Sequence of chain 3.A:
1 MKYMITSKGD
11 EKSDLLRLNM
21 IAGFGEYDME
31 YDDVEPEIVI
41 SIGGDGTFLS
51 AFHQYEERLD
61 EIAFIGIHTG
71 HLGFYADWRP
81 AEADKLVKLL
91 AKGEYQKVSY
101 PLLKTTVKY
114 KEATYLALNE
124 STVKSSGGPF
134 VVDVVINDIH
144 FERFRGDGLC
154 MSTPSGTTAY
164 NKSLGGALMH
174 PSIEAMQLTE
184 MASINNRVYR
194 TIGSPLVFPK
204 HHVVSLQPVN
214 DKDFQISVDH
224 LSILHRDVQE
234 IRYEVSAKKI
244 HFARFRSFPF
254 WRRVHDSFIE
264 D

The small molecule below binds the protein below.
Small molecule (SMILES): [N-]=[N+]=NC[C@H]1O[C@@H](n2cnc3c(N)ncnc32)[C@H](O)[C@@H]1O

Binding-site contacts:
Ligand atom C6 contacts residue ALA162 of chain 2.A at 3.7 Å (hydrophobic).
Ligand atom C8 contacts residue ZAS1 of chain 2.C at 3.6 Å.
Ligand atom C6 contacts residue PHE74 of chain 2.A at 3.9 Å (hydrophobic).
Ligand atom N6 contacts residue TYR75 of chain 2.A at 3.5 Å.
Ligand atom N3 contacts residue PHE74 of chain 2.A at 3.9 Å.
Ligand atom C1' contacts residue ASP45 of chain 2.A at 3.8 Å.
Ligand atom N6 contacts residue THR161 of chain 2.A at 3.6 Å (h-bond).
Ligand atom C4 contacts residue ASP45 of chain 2.A at 3.5 Å.
Ligand atom N7 contacts residue ASP45 of chain 2.A at 3.8 Å.
Ligand atom C5 contacts residue ASP45 of chain 2.A at 3.8 Å.
Ligand atom O3' contacts residue TYR192 of chain 3.A at 3.7 Å.
Ligand atom N6 contacts residue ASN122 of chain 2.A at 3.2 Å (h-bond).
Ligand atom N51 contacts residue ZAS1 of chain 2.C at 3.4 Å (h-bond).
Ligand atom O3' contacts residue ASN189 of chain 3.A at 3.7 Å.
Ligand atom N1 contacts residue THR161 of chain 2.A at 2.8 Å (h-bond).
Ligand atom C8 contacts residue ASP45 of chain 2.A at 3.5 Å.
Ligand atom C6 contacts residue THR161 of chain 2.A at 3.6 Å.
Ligand atom N9 contacts residue ASP45 of chain 2.A at 3.4 Å (salt-bridge).
Ligand atom C1' contacts residue LEU72 of chain 2.A at 4.0 Å (hydrophobic).
Ligand atom N6 contacts residue SER158 of chain 2.A at 3.1 Å (h-bond).
Ligand atom O2' contacts residue LEU72 of chain 2.A at 3.7 Å.
Ligand atom O2' contacts residue ASP45 of chain 2.A at 2.7 Å (salt-bridge).
Ligand atom C2 contacts residue PHE74 of chain 2.A at 3.6 Å (hydrophobic).
Ligand atom N6 contacts residue PHE74 of chain 2.A at 3.8 Å.
Ligand atom N1 contacts residue ALA162 of chain 2.A at 3.8 Å.
Ligand atom N3 contacts residue THR161 of chain 2.A at 3.9 Å.
Ligand atom N53 contacts residue ZAS1 of chain 2.C at 3.0 Å.
Ligand atom C8 contacts residue ASN122 of chain 2.A at 3.9 Å.
Ligand atom N52 contacts residue ILE187 of chain 3.A at 3.3 Å.
Ligand atom N3 contacts residue LEU72 of chain 2.A at 3.7 Å.
Ligand atom N53 contacts residue ILE187 of chain 3.A at 3.0 Å.
Ligand atom N52 contacts residue ZAS1 of chain 2.C at 3.3 Å (h-bond).
Ligand atom N7 contacts residue ALA162 of chain 2.A at 3.9 Å.
Ligand atom N1 contacts residue PHE74 of chain 2.A at 3.3 Å.
Ligand atom N7 contacts residue ASN122 of chain 2.A at 3.1 Å (h-bond).
Ligand atom C2' contacts residue ASP45 of chain 2.A at 3.6 Å.
Ligand atom C2 contacts residue THR161 of chain 2.A at 3.3 Å.
Ligand atom C2' contacts residue ZAS1 of chain 2.C at 3.7 Å.
Ligand atom O3' contacts residue LEU72 of chain 2.A at 3.5 Å.
Ligand atom C5 contacts residue ALA162 of chain 2.A at 3.6 Å (hydrophobic).

Sequence of chain 2.A:
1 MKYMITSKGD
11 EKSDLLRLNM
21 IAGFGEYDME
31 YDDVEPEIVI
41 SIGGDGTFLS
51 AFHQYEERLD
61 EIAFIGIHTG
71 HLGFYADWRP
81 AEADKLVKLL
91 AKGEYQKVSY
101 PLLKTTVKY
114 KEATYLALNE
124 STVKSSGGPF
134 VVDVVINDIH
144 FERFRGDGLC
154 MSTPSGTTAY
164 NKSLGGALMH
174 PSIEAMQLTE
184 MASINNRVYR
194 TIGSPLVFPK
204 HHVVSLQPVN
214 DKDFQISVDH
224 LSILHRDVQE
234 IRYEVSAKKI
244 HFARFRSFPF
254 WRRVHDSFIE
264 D